Sequence of chain 1.C:
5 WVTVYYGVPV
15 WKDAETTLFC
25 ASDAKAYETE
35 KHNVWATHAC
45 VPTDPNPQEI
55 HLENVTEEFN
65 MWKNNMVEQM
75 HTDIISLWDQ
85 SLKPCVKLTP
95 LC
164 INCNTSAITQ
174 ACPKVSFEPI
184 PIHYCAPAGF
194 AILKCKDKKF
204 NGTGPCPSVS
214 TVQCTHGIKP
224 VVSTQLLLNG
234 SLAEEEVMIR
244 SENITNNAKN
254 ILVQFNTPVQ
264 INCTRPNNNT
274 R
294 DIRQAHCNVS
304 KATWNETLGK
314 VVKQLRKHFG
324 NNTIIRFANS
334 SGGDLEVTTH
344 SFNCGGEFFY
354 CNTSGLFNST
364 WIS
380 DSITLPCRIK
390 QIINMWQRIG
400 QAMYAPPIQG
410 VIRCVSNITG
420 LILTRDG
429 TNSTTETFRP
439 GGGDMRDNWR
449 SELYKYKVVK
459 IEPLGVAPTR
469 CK

A protein and the small-molecule ligand that binds it are described below.
Small molecule (SMILES): CC(=O)N[C@@H]1[C@@H](O)[C@H](O)[C@@H](CO)O[C@H]1O

Binding-site contacts:
Ligand atom O7 contacts residue ASN416 of chain 1.C at 4.3 Å.
Ligand atom C6 contacts residue PRO261 of chain 1.C at 3.7 Å (hydrophobic).
Ligand atom C1 contacts residue ASN416 of chain 1.C at 1.4 Å.
Ligand atom O6 contacts residue PRO261 of chain 1.C at 3.7 Å.
Ligand atom C2 contacts residue ASN416 of chain 1.C at 2.4 Å.
Ligand atom N2 contacts residue ASN416 of chain 1.C at 2.8 Å (h-bond).
Ligand atom O5 contacts residue ASN416 of chain 1.C at 2.5 Å (h-bond).
Ligand atom C4 contacts residue ASN416 of chain 1.C at 4.2 Å.
Ligand atom C3 contacts residue ASN416 of chain 1.C at 3.8 Å.
Ligand atom O5 contacts residue PRO261 of chain 1.C at 4.0 Å.
Ligand atom C8 contacts residue ASN416 of chain 1.C at 3.7 Å.
Ligand atom C7 contacts residue ASN416 of chain 1.C at 3.4 Å.
Ligand atom C5 contacts residue ASN416 of chain 1.C at 3.7 Å.